The protein below binds the small molecule below.
Small molecule (SMILES): CC1(c2cccc(Cl)c2)CCN(CCc2cnn(-c3nccc4c(=O)[nH]cnc34)c2)CC1

Sequence of chain 1.A:
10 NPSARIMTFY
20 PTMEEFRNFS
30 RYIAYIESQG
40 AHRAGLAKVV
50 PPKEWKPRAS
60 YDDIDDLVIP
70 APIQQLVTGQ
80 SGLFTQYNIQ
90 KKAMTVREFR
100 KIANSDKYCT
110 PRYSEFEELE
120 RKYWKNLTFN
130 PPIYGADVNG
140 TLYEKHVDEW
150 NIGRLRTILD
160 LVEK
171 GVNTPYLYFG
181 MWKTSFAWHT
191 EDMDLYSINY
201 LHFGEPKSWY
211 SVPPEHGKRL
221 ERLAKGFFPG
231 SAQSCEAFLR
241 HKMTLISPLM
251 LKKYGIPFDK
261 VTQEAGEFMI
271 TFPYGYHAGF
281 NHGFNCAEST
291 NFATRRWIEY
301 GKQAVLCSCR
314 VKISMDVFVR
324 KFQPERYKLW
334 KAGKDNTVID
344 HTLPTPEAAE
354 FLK

Binding-site contacts:
Ligand atom C12 contacts residue ASP136 of chain 1.A at 3.5 Å.
Ligand atom C6 contacts residue TYR133 of chain 1.A at 3.8 Å (hydrophobic).
Ligand atom C11 contacts residue TYR178 of chain 1.A at 3.9 Å (hydrophobic).
Ligand atom C5 contacts residue PHE186 of chain 1.A at 3.5 Å (hydrophobic).
Ligand atom N1 contacts residue TYR133 of chain 1.A at 2.8 Å (h-bond).
Ligand atom C7 contacts residue ZN1 of chain 1.E at 3.5 Å.
Ligand atom C2 contacts residue HIS189 of chain 1.A at 3.7 Å.
Ligand atom C1 contacts residue HIS277 of chain 1.A at 3.7 Å.
Ligand atom C contacts residue TRP209 of chain 1.A at 3.6 Å (hydrophobic).
Ligand atom N contacts residue GLU191 of chain 1.A at 3.6 Å.
Ligand atom C5 contacts residue TYR133 of chain 1.A at 3.5 Å (hydrophobic).
Ligand atom O contacts residue TYR133 of chain 1.A at 3.3 Å (h-bond).
Ligand atom C16 contacts residue TYR176 of chain 1.A at 3.8 Å (hydrophobic).
Ligand atom N2 contacts residue TYR178 of chain 1.A at 3.8 Å.
Ligand atom N4 contacts residue HIS189 of chain 1.A at 2.9 Å (h-bond).
Ligand atom C9 contacts residue TYR178 of chain 1.A at 3.9 Å (hydrophobic).
Ligand atom C15 contacts residue TYR176 of chain 1.A at 3.5 Å (hydrophobic).
Ligand atom C23 contacts residue ASP136 of chain 1.A at 3.9 Å.
Ligand atom C23 contacts residue TYR176 of chain 1.A at 3.6 Å (hydrophobic).
Ligand atom C1 contacts residue ZN1 of chain 1.E at 3.2 Å.
Ligand atom N3 contacts residue HIS189 of chain 1.A at 3.4 Å (h-bond).
Ligand atom C2 contacts residue ZN1 of chain 1.E at 3.1 Å.
Ligand atom C7 contacts residue GLU191 of chain 1.A at 3.3 Å.
Ligand atom N1 contacts residue TYR178 of chain 1.A at 3.8 Å.
Ligand atom C contacts residue PHE186 of chain 1.A at 3.8 Å (hydrophobic).
Ligand atom C7 contacts residue HIS189 of chain 1.A at 3.6 Å.
Ligand atom C4 contacts residue PHE186 of chain 1.A at 3.9 Å (hydrophobic).
Ligand atom N4 contacts residue GLU191 of chain 1.A at 3.0 Å (salt-bridge).
Ligand atom N contacts residue HIS189 of chain 1.A at 3.5 Å (h-bond).
Ligand atom C5 contacts residue LYS207 of chain 1.A at 4.0 Å.
Ligand atom N3 contacts residue ZN1 of chain 1.E at 3.1 Å.
Ligand atom C contacts residue ASN199 of chain 1.A at 3.9 Å.
Ligand atom C6 contacts residue TYR178 of chain 1.A at 3.5 Å (hydrophobic).
Ligand atom O contacts residue PHE186 of chain 1.A at 3.4 Å.
Ligand atom N contacts residue HIS277 of chain 1.A at 3.4 Å (h-bond).
Ligand atom N1 contacts residue PHE186 of chain 1.A at 4.0 Å.
Ligand atom C1 contacts residue TRP209 of chain 1.A at 3.6 Å (hydrophobic).
Ligand atom O contacts residue LYS207 of chain 1.A at 2.9 Å (salt-bridge).
Ligand atom N4 contacts residue ZN1 of chain 1.E at 2.3 Å.
Ligand atom N contacts residue ZN1 of chain 1.E at 2.2 Å.